A protein and the small-molecule ligand that binds it are described below.
Small molecule (SMILES): CC(=O)N[C@@H]1[C@@H](O)[C@H](O)[C@@H](CO)O[C@H]1O

Binding-site contacts:
Ligand atom C2 contacts residue ASN315 of chain 37.E at 2.5 Å.
Ligand atom O5 contacts residue THR313 of chain 37.E at 4.3 Å.
Ligand atom C8 contacts residue ILE281 of chain 37.E at 4.5 Å (hydrophobic).
Ligand atom C4 contacts residue ASN315 of chain 37.E at 4.3 Å.
Ligand atom C8 contacts residue ASN315 of chain 37.E at 3.5 Å.
Ligand atom C6 contacts residue ASN315 of chain 37.E at 4.5 Å.
Ligand atom C6 contacts residue THR313 of chain 37.E at 4.5 Å.
Ligand atom C1 contacts residue ASN315 of chain 37.E at 1.4 Å.
Ligand atom O7 contacts residue ASN315 of chain 37.E at 4.2 Å.
Ligand atom O5 contacts residue VAL314 of chain 37.E at 3.8 Å.
Ligand atom C5 contacts residue ASN315 of chain 37.E at 3.7 Å.
Ligand atom O5 contacts residue ASN315 of chain 37.E at 2.4 Å (h-bond).
Ligand atom C3 contacts residue ASN315 of chain 37.E at 3.8 Å.
Ligand atom C7 contacts residue ASN315 of chain 37.E at 3.3 Å.
Ligand atom N2 contacts residue ASN315 of chain 37.E at 2.8 Å (h-bond).
Ligand atom C1 contacts residue VAL314 of chain 37.E at 4.4 Å (hydrophobic).

Sequence of chain 37.E:
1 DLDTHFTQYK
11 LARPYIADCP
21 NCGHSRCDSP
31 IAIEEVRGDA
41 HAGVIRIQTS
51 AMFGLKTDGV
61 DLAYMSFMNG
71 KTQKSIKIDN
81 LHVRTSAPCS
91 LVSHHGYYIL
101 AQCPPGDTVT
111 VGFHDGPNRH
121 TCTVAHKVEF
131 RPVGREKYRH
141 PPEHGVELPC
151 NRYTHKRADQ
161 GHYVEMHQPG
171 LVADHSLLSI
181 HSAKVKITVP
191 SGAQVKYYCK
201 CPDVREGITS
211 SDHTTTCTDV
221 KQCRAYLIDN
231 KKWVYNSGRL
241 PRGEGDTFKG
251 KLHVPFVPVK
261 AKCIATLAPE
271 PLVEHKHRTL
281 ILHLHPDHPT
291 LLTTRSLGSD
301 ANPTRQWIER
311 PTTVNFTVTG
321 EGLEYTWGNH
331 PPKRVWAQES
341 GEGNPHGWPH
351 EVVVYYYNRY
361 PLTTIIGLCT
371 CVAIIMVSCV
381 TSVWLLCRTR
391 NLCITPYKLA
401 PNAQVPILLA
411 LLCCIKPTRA